Binding-site contacts:
Ligand atom C2 contacts residue ASN343 of chain 1.B at 2.4 Å.
Ligand atom C8 contacts residue ASN343 of chain 1.B at 4.0 Å.
Ligand atom O6 contacts residue ASN343 of chain 1.B at 4.4 Å.
Ligand atom N2 contacts residue ASN343 of chain 1.B at 2.9 Å (h-bond).
Ligand atom C4 contacts residue ASN343 of chain 1.B at 4.2 Å.
Ligand atom C8 contacts residue GLY339 of chain 1.B at 3.4 Å.
Ligand atom C8 contacts residue PHE338 of chain 1.B at 3.5 Å (hydrophobic).
Ligand atom C5 contacts residue ASN343 of chain 1.B at 3.6 Å.
Ligand atom O7 contacts residue ASN343 of chain 1.B at 3.6 Å.
Ligand atom C3 contacts residue ASN343 of chain 1.B at 3.8 Å.
Ligand atom C7 contacts residue GLY339 of chain 1.B at 3.7 Å.
Ligand atom C1 contacts residue ASN343 of chain 1.B at 1.4 Å.
Ligand atom C8 contacts residue PHE342 of chain 1.B at 3.8 Å (hydrophobic).
Ligand atom C7 contacts residue ASN343 of chain 1.B at 3.5 Å.
Ligand atom O5 contacts residue ASN343 of chain 1.B at 2.3 Å (h-bond).
Ligand atom O7 contacts residue GLY339 of chain 1.B at 3.3 Å.

A protein and the small-molecule ligand that binds it are described below.
Small molecule (SMILES): CC(=O)N[C@H]1[C@H](O[C@H]2[C@H](O)[C@@H](NC(C)=O)CO[C@@H]2CO)O[C@H](CO)[C@@H](O)[C@@H]1O

Sequence of chain 1.B:
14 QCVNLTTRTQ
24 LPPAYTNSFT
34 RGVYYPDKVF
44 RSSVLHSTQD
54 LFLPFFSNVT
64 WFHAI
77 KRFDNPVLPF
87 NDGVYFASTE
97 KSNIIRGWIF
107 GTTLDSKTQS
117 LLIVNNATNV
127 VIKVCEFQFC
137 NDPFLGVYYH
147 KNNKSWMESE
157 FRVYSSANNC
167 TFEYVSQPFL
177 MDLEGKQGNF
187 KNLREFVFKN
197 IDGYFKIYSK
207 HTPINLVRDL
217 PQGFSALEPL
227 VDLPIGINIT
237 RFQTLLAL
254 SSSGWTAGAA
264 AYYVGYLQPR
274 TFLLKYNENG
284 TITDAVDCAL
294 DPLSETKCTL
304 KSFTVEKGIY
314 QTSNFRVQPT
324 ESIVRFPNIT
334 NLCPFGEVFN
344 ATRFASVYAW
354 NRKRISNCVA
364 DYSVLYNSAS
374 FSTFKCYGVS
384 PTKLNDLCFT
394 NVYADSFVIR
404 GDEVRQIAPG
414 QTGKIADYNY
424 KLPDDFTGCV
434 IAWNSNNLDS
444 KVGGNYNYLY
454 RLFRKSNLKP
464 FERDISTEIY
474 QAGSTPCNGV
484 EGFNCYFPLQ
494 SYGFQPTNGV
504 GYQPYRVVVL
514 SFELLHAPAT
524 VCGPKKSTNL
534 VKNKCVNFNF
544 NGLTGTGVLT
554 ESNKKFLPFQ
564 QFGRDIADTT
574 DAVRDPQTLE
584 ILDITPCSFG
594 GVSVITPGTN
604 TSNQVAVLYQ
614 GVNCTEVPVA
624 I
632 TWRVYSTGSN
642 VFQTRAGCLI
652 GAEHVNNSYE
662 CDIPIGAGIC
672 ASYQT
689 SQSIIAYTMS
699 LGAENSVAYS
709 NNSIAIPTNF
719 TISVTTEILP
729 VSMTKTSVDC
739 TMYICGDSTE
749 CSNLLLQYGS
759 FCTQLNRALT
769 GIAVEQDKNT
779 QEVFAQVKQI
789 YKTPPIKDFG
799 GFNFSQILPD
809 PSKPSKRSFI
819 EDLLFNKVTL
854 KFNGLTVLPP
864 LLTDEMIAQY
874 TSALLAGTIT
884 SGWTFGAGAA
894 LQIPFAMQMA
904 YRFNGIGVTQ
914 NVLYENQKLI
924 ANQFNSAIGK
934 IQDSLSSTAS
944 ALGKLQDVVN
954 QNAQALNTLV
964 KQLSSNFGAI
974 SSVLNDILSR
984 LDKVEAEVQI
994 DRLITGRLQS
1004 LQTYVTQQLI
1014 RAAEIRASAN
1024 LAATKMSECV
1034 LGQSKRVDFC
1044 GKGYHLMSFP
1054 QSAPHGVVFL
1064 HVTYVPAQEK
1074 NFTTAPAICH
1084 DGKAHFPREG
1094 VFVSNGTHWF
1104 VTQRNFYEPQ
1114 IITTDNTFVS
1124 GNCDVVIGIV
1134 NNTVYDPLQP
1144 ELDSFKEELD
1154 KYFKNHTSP